Sequence of chain 1.D:
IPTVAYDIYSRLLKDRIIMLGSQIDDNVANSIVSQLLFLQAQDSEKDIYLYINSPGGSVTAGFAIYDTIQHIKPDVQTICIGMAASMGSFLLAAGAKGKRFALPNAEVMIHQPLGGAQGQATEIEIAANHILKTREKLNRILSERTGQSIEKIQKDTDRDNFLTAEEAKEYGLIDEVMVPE

Sequence of chain 1.C:
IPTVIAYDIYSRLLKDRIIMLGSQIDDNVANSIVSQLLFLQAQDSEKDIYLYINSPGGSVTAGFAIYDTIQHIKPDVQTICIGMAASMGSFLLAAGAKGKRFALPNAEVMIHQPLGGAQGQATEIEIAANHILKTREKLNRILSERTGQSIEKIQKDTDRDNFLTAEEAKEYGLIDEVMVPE

Binding-site contacts:
Ligand atom C15 contacts residue TYR63 of chain 1.C at 3.9 Å (hydrophobic).
Ligand atom C17 contacts residue ILE29 of chain 1.C at 3.9 Å (hydrophobic).
Ligand atom N03 contacts residue TYR61 of chain 1.C at 3.8 Å.
Ligand atom C31 contacts residue LEU24 of chain 1.C at 3.8 Å (hydrophobic).
Ligand atom C21 contacts residue TYR61 of chain 1.C at 3.7 Å (hydrophobic).
Ligand atom C18 contacts residue TYR61 of chain 1.C at 3.7 Å (hydrophobic).
Ligand atom N06 contacts residue TYR61 of chain 1.C at 3.6 Å.
Ligand atom C08 contacts residue ILE91 of chain 1.C at 3.9 Å (hydrophobic).
Ligand atom C34 contacts residue ALA53 of chain 1.D at 3.9 Å (hydrophobic).
Ligand atom C30 contacts residue ILE29 of chain 1.C at 3.9 Å (hydrophobic).
Ligand atom C22 contacts residue TYR61 of chain 1.C at 3.6 Å (hydrophobic).
Ligand atom C35 contacts residue ALA53 of chain 1.D at 3.5 Å (hydrophobic).
Ligand atom F33 contacts residue ARG23 of chain 1.C at 3.4 Å.
Ligand atom C15 contacts residue VAL45 of chain 1.D at 3.9 Å (hydrophobic).
Ligand atom C11 contacts residue HIS83 of chain 1.D at 3.7 Å.
Ligand atom C14 contacts residue ILE93 of chain 1.C at 3.6 Å (hydrophobic).
Ligand atom C35 contacts residue ASP27 of chain 1.C at 3.4 Å.
Ligand atom C02 contacts residue TYR61 of chain 1.C at 3.9 Å (hydrophobic).
Ligand atom F33 contacts residue PHE50 of chain 1.D at 3.4 Å.
Ligand atom O19 contacts residue MET190 of chain 1.C at 3.6 Å.
Ligand atom C13 contacts residue ILE93 of chain 1.C at 3.4 Å (hydrophobic).
Ligand atom O24 contacts residue TYR61 of chain 1.C at 3.1 Å (h-bond).
Ligand atom C15 contacts residue LEU49 of chain 1.D at 3.8 Å (hydrophobic).
Ligand atom C28 contacts residue ALA53 of chain 1.D at 3.9 Å (hydrophobic).
Ligand atom C05 contacts residue TYR61 of chain 1.C at 3.8 Å (hydrophobic).
Ligand atom C34 contacts residue ARG23 of chain 1.C at 3.5 Å.
Ligand atom O26 contacts residue LEU49 of chain 1.D at 3.6 Å.
Ligand atom C16 contacts residue LEU49 of chain 1.D at 3.8 Å (hydrophobic).
Ligand atom C05 contacts residue ILE29 of chain 1.C at 4.0 Å (hydrophobic).
Ligand atom C34 contacts residue ASP27 of chain 1.C at 3.7 Å.
Ligand atom N20 contacts residue ILE29 of chain 1.C at 3.8 Å.
Ligand atom C29 contacts residue ALA53 of chain 1.D at 3.6 Å (hydrophobic).
Ligand atom C30 contacts residue LEU49 of chain 1.D at 3.7 Å (hydrophobic).
Ligand atom F33 contacts residue LEU24 of chain 1.C at 3.5 Å.
Ligand atom C07 contacts residue ILE91 of chain 1.C at 3.8 Å (hydrophobic).
Ligand atom C23 contacts residue TYR61 of chain 1.C at 3.5 Å (hydrophobic).
Ligand atom C16 contacts residue TYR63 of chain 1.C at 3.8 Å (hydrophobic).
Ligand atom C12 contacts residue ILE93 of chain 1.C at 3.8 Å (hydrophobic).
Ligand atom C12 contacts residue HIS83 of chain 1.D at 3.8 Å.
Ligand atom C10 contacts residue ILE91 of chain 1.C at 3.6 Å (hydrophobic).

A small-molecule ligand and the protein it binds are described below.
Small molecule (SMILES): C[C@H]1C(=O)N(Cc2cccc3ccccc23)C[C@@H]2N(C(=O)NCc3ccc(F)cc3)CCC(=O)N21